Sequence of chain 2.A:
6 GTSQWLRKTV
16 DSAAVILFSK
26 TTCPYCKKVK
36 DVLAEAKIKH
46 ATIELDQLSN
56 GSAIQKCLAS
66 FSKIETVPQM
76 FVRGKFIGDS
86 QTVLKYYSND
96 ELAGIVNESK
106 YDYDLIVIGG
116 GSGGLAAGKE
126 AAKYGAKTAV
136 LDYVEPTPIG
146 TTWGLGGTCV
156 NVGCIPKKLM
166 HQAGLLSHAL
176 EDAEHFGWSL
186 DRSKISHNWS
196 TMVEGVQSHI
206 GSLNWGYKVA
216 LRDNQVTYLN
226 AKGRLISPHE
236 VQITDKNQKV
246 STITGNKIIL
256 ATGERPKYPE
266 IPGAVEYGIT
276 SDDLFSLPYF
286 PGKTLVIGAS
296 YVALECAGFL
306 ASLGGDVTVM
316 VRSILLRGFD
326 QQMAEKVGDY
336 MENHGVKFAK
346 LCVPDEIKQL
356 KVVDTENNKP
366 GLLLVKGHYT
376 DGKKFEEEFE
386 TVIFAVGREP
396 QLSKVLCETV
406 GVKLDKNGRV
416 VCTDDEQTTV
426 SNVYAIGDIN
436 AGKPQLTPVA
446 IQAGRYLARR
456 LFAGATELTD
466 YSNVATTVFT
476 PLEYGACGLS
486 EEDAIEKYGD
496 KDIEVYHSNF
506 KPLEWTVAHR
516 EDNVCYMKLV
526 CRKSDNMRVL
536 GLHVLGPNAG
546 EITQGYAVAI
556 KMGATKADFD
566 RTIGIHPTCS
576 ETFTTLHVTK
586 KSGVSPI

A protein and the small-molecule ligand that binds it are described below.
Small molecule (SMILES): OCc1c[nH]c2ccccc12

Binding-site contacts:
Ligand atom C04 contacts residue LEU320 of chain 2.A at 3.9 Å (hydrophobic).
Ligand atom O01 contacts residue ASP334 of chain 2.A at 4.3 Å.
Ligand atom C03 contacts residue LYS345 of chain 2.A at 3.8 Å.
Ligand atom C11 contacts residue SER318 of chain 2.A at 3.8 Å.
Ligand atom C08 contacts residue GLU337 of chain 2.A at 3.6 Å.
Ligand atom C11 contacts residue VAL316 of chain 2.A at 4.0 Å (hydrophobic).
Ligand atom C04 contacts residue GLY333 of chain 2.A at 4.2 Å.
Ligand atom C06 contacts residue LEU320 of chain 2.A at 4.1 Å (hydrophobic).
Ligand atom O01 contacts residue LYS345 of chain 2.A at 3.3 Å (salt-bridge).
Ligand atom C08 contacts residue GLY333 of chain 2.A at 3.6 Å.
Ligand atom C03 contacts residue LEU320 of chain 2.A at 3.6 Å (hydrophobic).
Ligand atom C09 contacts residue LEU320 of chain 2.A at 3.8 Å (hydrophobic).
Ligand atom C10 contacts residue VAL316 of chain 2.A at 3.8 Å (hydrophobic).
Ligand atom C10 contacts residue LYS345 of chain 2.A at 3.7 Å.
Ligand atom C04 contacts residue LYS345 of chain 2.A at 4.2 Å.
Ligand atom C04 contacts residue ASP334 of chain 2.A at 4.2 Å.
Ligand atom C06 contacts residue GLY333 of chain 2.A at 4.0 Å.
Ligand atom C11 contacts residue ILE319 of chain 2.A at 4.3 Å (hydrophobic).
Ligand atom C07 contacts residue LEU320 of chain 2.A at 4.2 Å (hydrophobic).
Ligand atom N02 contacts residue ASP334 of chain 2.A at 4.3 Å.
Ligand atom C08 contacts residue ASP334 of chain 2.A at 4.1 Å.
Ligand atom C08 contacts residue LYS345 of chain 2.A at 4.2 Å.
Ligand atom C10 contacts residue LEU320 of chain 2.A at 4.0 Å (hydrophobic).
Ligand atom C08 contacts residue PHE343 of chain 2.A at 3.6 Å (hydrophobic).
Ligand atom O01 contacts residue GLY333 of chain 2.A at 4.4 Å.
Ligand atom O01 contacts residue GLU337 of chain 2.A at 2.4 Å (salt-bridge).
Ligand atom C06 contacts residue ASP334 of chain 2.A at 3.4 Å.
Ligand atom C05 contacts residue LEU320 of chain 2.A at 3.6 Å (hydrophobic).
Ligand atom N02 contacts residue GLU330 of chain 2.A at 4.0 Å.
Ligand atom C06 contacts residue GLU330 of chain 2.A at 3.8 Å.
Ligand atom O01 contacts residue PHE343 of chain 2.A at 4.0 Å.
Ligand atom C07 contacts residue LYS345 of chain 2.A at 3.4 Å.
Ligand atom C07 contacts residue PHE343 of chain 2.A at 3.8 Å (hydrophobic).
Ligand atom N02 contacts residue LEU320 of chain 2.A at 3.9 Å.
Ligand atom C11 contacts residue LEU320 of chain 2.A at 3.9 Å (hydrophobic).